The small molecule below binds the protein below.
Small molecule (SMILES): O=P(O)(O)OC[C@H]1O[C@](O)(COP(=O)(O)O)[C@@H](O)[C@@H]1O

Sequence of chain 1.G:
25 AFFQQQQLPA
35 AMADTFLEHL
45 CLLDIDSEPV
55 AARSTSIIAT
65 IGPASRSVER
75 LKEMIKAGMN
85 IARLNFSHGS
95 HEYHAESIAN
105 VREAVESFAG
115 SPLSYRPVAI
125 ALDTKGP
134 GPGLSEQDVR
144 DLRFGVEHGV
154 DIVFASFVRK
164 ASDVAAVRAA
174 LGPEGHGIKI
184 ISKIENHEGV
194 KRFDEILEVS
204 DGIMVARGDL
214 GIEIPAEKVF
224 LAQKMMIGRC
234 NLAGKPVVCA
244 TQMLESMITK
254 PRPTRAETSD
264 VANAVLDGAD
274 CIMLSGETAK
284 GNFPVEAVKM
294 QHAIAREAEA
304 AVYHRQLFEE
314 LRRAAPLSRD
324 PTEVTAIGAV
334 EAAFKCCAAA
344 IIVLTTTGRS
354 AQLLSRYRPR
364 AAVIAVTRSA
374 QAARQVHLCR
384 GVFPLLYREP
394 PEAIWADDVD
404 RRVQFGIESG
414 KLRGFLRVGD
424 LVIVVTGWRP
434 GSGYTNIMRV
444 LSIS

Binding-site contacts:
Ligand atom O5P contacts residue SER353 of chain 1.G at 2.7 Å (h-bond).
Ligand atom P1 contacts residue ARG405 of chain 1.G at 3.6 Å.
Ligand atom O4P contacts residue THR349 of chain 1.G at 3.3 Å (h-bond).
Ligand atom O4 contacts residue THR438 of chain 1.G at 3.6 Å (h-bond).
Ligand atom C3 contacts residue GLY434 of chain 1.G at 3.3 Å.
Ligand atom O4 contacts residue GLY434 of chain 1.G at 2.4 Å (h-bond).
Ligand atom C5 contacts residue GLY434 of chain 1.G at 3.4 Å.
Ligand atom O1P contacts residue GLY434 of chain 1.G at 2.9 Å (h-bond).
Ligand atom O6 contacts residue THR349 of chain 1.G at 3.3 Å (h-bond).
Ligand atom O4 contacts residue TYR437 of chain 1.G at 2.9 Å (h-bond).
Ligand atom O6P contacts residue SER353 of chain 1.G at 3.7 Å.
Ligand atom O3P contacts residue ARG405 of chain 1.G at 2.8 Å (salt-bridge).
Ligand atom O2 contacts residue LEU347 of chain 1.G at 3.7 Å.
Ligand atom P2 contacts residue SER353 of chain 1.G at 3.6 Å.
Ligand atom O3 contacts residue GLY430 of chain 1.G at 3.2 Å.
Ligand atom O4P contacts residue THR348 of chain 1.G at 3.7 Å.
Ligand atom O4 contacts residue SER435 of chain 1.G at 3.7 Å.
Ligand atom O6P contacts residue SER435 of chain 1.G at 3.2 Å (h-bond).
Ligand atom P2 contacts residue THR348 of chain 1.G at 3.5 Å.
Ligand atom O4 contacts residue GLY436 of chain 1.G at 3.6 Å (h-bond).
Ligand atom O5P contacts residue THR348 of chain 1.G at 2.5 Å (h-bond).
Ligand atom O2P contacts residue ARG405 of chain 1.G at 2.8 Å (salt-bridge).
Ligand atom O1P contacts residue PRO433 of chain 1.G at 3.5 Å.
Ligand atom O4P contacts residue SER435 of chain 1.G at 2.8 Å (h-bond).
Ligand atom P2 contacts residue SER435 of chain 1.G at 3.5 Å.
Ligand atom C4 contacts residue GLY434 of chain 1.G at 3.2 Å.
Ligand atom O3 contacts residue ARG432 of chain 1.G at 2.6 Å (salt-bridge).
Ligand atom C6 contacts residue LEU347 of chain 1.G at 3.6 Å (hydrophobic).
Ligand atom O2P contacts residue THR349 of chain 1.G at 3.7 Å.
Ligand atom C6 contacts residue THR438 of chain 1.G at 3.4 Å.
Ligand atom O4P contacts residue THR350 of chain 1.G at 2.7 Å (h-bond).
Ligand atom C3 contacts residue ARG432 of chain 1.G at 3.3 Å.
Ligand atom O1 contacts residue GLY434 of chain 1.G at 3.8 Å.
Ligand atom O2 contacts residue GLY430 of chain 1.G at 3.4 Å (h-bond).
Ligand atom C6 contacts residue SER353 of chain 1.G at 3.7 Å.
Ligand atom O6P contacts residue GLY436 of chain 1.G at 2.8 Å (h-bond).
Ligand atom O6 contacts residue THR348 of chain 1.G at 3.5 Å.
Ligand atom O5 contacts residue LEU347 of chain 1.G at 3.6 Å.
Ligand atom O3P contacts residue TRP398 of chain 1.G at 2.6 Å (h-bond).
Ligand atom O5P contacts residue ARG352 of chain 1.G at 3.8 Å.